A protein and the small-molecule ligand that binds it are described below.
Small molecule (SMILES): CC(=O)N[C@@H]1[C@@H](O)[C@H](O)[C@@H](CO)O[C@H]1O

Binding-site contacts:
Ligand atom N2 contacts residue ASN829 of chain 1.C at 2.5 Å (h-bond).
Ligand atom C6 contacts residue GLN832 of chain 1.C at 4.2 Å.
Ligand atom C6 contacts residue SER831 of chain 1.C at 4.3 Å.
Ligand atom C3 contacts residue ASN829 of chain 1.C at 3.8 Å.
Ligand atom O5 contacts residue ASN829 of chain 1.C at 2.4 Å (h-bond).
Ligand atom O5 contacts residue GLN832 of chain 1.C at 4.0 Å.
Ligand atom C1 contacts residue ASN829 of chain 1.C at 1.4 Å.
Ligand atom C7 contacts residue ASN829 of chain 1.C at 3.3 Å.
Ligand atom C2 contacts residue ASN829 of chain 1.C at 2.5 Å.
Ligand atom O5 contacts residue SER831 of chain 1.C at 3.8 Å.
Ligand atom C4 contacts residue ASN829 of chain 1.C at 4.2 Å.
Ligand atom C1 contacts residue SER831 of chain 1.C at 3.7 Å.
Ligand atom C5 contacts residue SER831 of chain 1.C at 3.8 Å.
Ligand atom C8 contacts residue ASN829 of chain 1.C at 3.5 Å.
Ligand atom C5 contacts residue ASN829 of chain 1.C at 3.7 Å.
Ligand atom O7 contacts residue ASN829 of chain 1.C at 4.3 Å.

Sequence of chain 1.C:
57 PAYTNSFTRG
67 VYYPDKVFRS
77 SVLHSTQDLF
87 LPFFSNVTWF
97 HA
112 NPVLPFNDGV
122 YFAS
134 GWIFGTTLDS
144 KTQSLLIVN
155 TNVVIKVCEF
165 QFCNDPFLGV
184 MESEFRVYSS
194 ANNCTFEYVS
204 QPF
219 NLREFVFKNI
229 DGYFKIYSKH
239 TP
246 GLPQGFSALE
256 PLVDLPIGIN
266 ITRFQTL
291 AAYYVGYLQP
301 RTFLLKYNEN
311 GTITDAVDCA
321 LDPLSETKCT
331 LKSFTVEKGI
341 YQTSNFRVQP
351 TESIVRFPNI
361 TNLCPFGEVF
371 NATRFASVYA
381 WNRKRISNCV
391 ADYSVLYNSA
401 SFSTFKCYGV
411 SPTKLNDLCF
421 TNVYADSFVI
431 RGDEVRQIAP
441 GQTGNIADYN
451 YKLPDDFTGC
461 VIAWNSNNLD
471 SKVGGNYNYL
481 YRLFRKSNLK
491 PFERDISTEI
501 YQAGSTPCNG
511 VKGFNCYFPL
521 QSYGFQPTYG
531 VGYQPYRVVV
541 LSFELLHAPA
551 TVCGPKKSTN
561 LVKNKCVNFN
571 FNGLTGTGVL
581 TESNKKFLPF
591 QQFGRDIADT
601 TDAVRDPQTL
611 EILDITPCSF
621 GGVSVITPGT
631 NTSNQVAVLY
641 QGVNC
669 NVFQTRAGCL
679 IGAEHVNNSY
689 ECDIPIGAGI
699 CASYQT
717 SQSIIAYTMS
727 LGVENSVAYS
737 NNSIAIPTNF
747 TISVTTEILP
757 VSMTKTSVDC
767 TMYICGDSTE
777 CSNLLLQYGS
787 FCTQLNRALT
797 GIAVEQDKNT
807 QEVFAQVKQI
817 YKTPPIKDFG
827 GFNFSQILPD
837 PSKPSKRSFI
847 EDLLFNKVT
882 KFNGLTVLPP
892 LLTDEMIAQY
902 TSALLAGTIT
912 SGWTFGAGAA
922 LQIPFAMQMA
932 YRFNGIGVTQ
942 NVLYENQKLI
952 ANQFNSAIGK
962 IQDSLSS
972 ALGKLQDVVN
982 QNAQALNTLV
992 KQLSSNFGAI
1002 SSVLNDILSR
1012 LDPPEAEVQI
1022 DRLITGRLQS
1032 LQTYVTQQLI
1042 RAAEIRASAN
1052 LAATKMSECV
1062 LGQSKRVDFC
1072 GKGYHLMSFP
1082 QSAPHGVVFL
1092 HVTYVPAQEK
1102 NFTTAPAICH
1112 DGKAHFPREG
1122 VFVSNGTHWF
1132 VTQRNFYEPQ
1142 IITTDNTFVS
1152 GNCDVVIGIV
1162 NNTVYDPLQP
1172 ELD